The protein below binds the small molecule below.
Small molecule (SMILES): N[C@@H](CCC(=O)O)C(=O)O

Binding-site contacts:
Ligand atom OE1 contacts residue TYR212 of chain 1.B at 3.9 Å.
Ligand atom CD contacts residue TYR212 of chain 1.B at 3.7 Å (hydrophobic).
Ligand atom CD contacts residue SER171 of chain 1.B at 4.0 Å.
Ligand atom OE1 contacts residue ASP213 of chain 1.B at 3.2 Å (salt-bridge).
Ligand atom O contacts residue SER171 of chain 1.B at 2.9 Å (h-bond).
Ligand atom C contacts residue HIS86 of chain 1.B at 3.6 Å.
Ligand atom OXT contacts residue SER112 of chain 1.B at 3.6 Å (h-bond).
Ligand atom OE2 contacts residue TYR212 of chain 1.B at 4.2 Å.
Ligand atom O contacts residue ARG119 of chain 1.B at 2.8 Å (salt-bridge).
Ligand atom OE2 contacts residue GLY170 of chain 1.B at 3.5 Å.
Ligand atom CB contacts residue HIS86 of chain 1.B at 3.5 Å.
Ligand atom OXT contacts residue ARG119 of chain 1.B at 2.8 Å (salt-bridge).
Ligand atom CG contacts residue TYR212 of chain 1.B at 3.4 Å (hydrophobic).
Ligand atom OE2 contacts residue THR172 of chain 1.B at 3.2 Å (h-bond).
Ligand atom CA contacts residue SER112 of chain 1.B at 4.1 Å.
Ligand atom O contacts residue HIS86 of chain 1.B at 3.5 Å.
Ligand atom OXT contacts residue SER171 of chain 1.B at 4.1 Å.
Ligand atom CA contacts residue SER171 of chain 1.B at 3.4 Å.
Ligand atom OXT contacts residue HIS86 of chain 1.B at 3.5 Å.
Ligand atom N contacts residue SER112 of chain 1.B at 3.0 Å (h-bond).
Ligand atom N contacts residue THR114 of chain 1.B at 2.8 Å (h-bond).
Ligand atom OE1 contacts residue THR172 of chain 1.B at 2.5 Å (h-bond).
Ligand atom OE1 contacts residue SER171 of chain 1.B at 4.0 Å.
Ligand atom N contacts residue ASP213 of chain 1.B at 4.0 Å.
Ligand atom CD contacts residue ASP213 of chain 1.B at 4.2 Å.
Ligand atom CG contacts residue ASP213 of chain 1.B at 4.1 Å.
Ligand atom N contacts residue HIS86 of chain 1.B at 4.0 Å.
Ligand atom CD contacts residue THR172 of chain 1.B at 3.4 Å.
Ligand atom C contacts residue SER112 of chain 1.B at 4.2 Å.
Ligand atom OE2 contacts residue SER171 of chain 1.B at 3.4 Å (h-bond).
Ligand atom N contacts residue TYR243 of chain 1.B at 4.2 Å.
Ligand atom N contacts residue SER171 of chain 1.B at 4.2 Å.
Ligand atom CA contacts residue THR114 of chain 1.B at 3.5 Å.
Ligand atom C contacts residue ARG119 of chain 1.B at 3.4 Å.
Ligand atom OXT contacts residue LEU113 of chain 1.B at 3.8 Å.
Ligand atom C contacts residue SER171 of chain 1.B at 3.4 Å.
Ligand atom CA contacts residue HIS86 of chain 1.B at 4.0 Å.
Ligand atom O contacts residue GLY170 of chain 1.B at 3.5 Å.
Ligand atom C contacts residue THR114 of chain 1.B at 3.8 Å.
Ligand atom OXT contacts residue THR114 of chain 1.B at 2.9 Å (h-bond).

Sequence of chain 1.B:
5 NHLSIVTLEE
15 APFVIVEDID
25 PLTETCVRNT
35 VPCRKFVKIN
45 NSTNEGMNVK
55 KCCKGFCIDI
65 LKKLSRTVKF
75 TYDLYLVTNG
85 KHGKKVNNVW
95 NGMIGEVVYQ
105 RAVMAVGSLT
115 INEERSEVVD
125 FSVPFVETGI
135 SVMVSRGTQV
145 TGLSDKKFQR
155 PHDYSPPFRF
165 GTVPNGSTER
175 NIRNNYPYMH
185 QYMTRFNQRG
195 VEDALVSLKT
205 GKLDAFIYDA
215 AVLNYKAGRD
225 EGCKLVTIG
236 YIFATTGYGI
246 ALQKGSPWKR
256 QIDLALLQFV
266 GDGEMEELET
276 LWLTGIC